Sequence of chain 1.A:
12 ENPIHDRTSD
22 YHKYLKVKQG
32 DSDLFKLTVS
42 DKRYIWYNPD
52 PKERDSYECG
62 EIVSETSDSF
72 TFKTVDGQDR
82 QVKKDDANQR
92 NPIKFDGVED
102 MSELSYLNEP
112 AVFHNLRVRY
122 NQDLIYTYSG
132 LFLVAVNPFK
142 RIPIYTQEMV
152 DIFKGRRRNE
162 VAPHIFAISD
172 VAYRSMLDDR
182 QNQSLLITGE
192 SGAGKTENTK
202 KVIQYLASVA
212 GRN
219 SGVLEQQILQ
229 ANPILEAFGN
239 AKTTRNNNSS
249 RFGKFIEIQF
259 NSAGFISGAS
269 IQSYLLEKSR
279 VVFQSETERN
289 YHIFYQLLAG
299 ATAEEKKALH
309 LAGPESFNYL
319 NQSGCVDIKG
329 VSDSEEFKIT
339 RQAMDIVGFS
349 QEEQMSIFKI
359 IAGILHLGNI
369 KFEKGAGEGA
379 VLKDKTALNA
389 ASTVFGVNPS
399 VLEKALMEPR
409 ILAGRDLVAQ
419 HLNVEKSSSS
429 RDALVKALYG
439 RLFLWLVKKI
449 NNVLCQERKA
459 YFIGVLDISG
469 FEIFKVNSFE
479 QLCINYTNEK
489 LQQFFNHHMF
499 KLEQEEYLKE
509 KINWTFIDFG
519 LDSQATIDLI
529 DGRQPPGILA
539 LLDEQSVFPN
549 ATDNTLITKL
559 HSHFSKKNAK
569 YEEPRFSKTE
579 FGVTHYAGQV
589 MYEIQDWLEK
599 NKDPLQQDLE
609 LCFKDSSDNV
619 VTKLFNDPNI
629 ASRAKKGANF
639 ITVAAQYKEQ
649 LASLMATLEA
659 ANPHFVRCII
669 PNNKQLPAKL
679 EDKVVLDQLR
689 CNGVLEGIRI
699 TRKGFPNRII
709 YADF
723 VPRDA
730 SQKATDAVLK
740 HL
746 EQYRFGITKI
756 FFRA

A protein and the small-molecule ligand that binds it are described below.
Small molecule (SMILES): Nc1ncnc2c1ncn2[C@@H]1O[C@H](CO[P](=O)(O)O[P](=O)(O)O[V](=O)(O)O)[C@@H](O)[C@H]1O

Binding-site contacts:
Ligand atom O2G contacts residue GLY468 of chain 1.A at 2.5 Å (h-bond).
Ligand atom O1B contacts residue THR197 of chain 1.A at 3.4 Å (h-bond).
Ligand atom O2A contacts residue GLU198 of chain 1.A at 3.6 Å.
Ligand atom C2 contacts residue LYS141 of chain 1.A at 3.1 Å.
Ligand atom O2B contacts residue ALA194 of chain 1.A at 3.6 Å (h-bond).
Ligand atom O2G contacts residue SER467 of chain 1.A at 3.3 Å.
Ligand atom VG contacts residue MG1 of chain 1.C at 3.6 Å.
Ligand atom O1B contacts residue MG1 of chain 1.C at 2.1 Å.
Ligand atom O4' contacts residue ASN138 of chain 1.A at 2.8 Å (h-bond).
Ligand atom O2B contacts residue LYS196 of chain 1.A at 2.6 Å (salt-bridge).
Ligand atom O1A contacts residue GLU198 of chain 1.A at 3.1 Å (salt-bridge).
Ligand atom O1B contacts residue LYS196 of chain 1.A at 3.6 Å.
Ligand atom O3G contacts residue MG1 of chain 1.C at 1.9 Å.
Ligand atom O1A contacts residue THR197 of chain 1.A at 2.9 Å (h-bond).
Ligand atom O1G contacts residue ASN244 of chain 1.A at 3.6 Å.
Ligand atom O3B contacts residue SER192 of chain 1.A at 3.4 Å.
Ligand atom O3B contacts residue GLY193 of chain 1.A at 2.5 Å (h-bond).
Ligand atom O2B contacts residue GLY195 of chain 1.A at 2.8 Å (h-bond).
Ligand atom O1G contacts residue SER247 of chain 1.A at 2.5 Å (h-bond).
Ligand atom O1A contacts residue LYS196 of chain 1.A at 2.9 Å (salt-bridge).
Ligand atom N6 contacts residue TYR146 of chain 1.A at 3.0 Å (h-bond).
Ligand atom O3B contacts residue ASN244 of chain 1.A at 3.3 Å (h-bond).
Ligand atom C8 contacts residue GLU198 of chain 1.A at 3.5 Å.
Ligand atom C5' contacts residue ASN244 of chain 1.A at 3.6 Å.
Ligand atom O3B contacts residue LYS196 of chain 1.A at 3.7 Å.
Ligand atom N7 contacts residue GLU198 of chain 1.A at 3.6 Å.
Ligand atom O1G contacts residue SER192 of chain 1.A at 2.6 Å (h-bond).
Ligand atom PB contacts residue MG1 of chain 1.C at 3.4 Å.
Ligand atom C1' contacts residue ASN138 of chain 1.A at 3.5 Å.
Ligand atom C5 contacts residue ASN138 of chain 1.A at 3.7 Å.
Ligand atom N9 contacts residue ASN138 of chain 1.A at 3.0 Å (h-bond).
Ligand atom O3A contacts residue ASN244 of chain 1.A at 2.8 Å (h-bond).
Ligand atom O1A contacts residue GLY195 of chain 1.A at 3.0 Å.
Ligand atom O2G contacts residue LYS196 of chain 1.A at 3.3 Å (salt-bridge).
Ligand atom O3G contacts residue SER248 of chain 1.A at 2.7 Å (h-bond).
Ligand atom N7 contacts residue ASN138 of chain 1.A at 3.3 Å (h-bond).
Ligand atom C4 contacts residue ASN138 of chain 1.A at 3.5 Å.
Ligand atom C8 contacts residue ASN138 of chain 1.A at 2.9 Å.
Ligand atom O2G contacts residue SER192 of chain 1.A at 3.7 Å.
Ligand atom O4' contacts residue PHE140 of chain 1.A at 3.2 Å.